Binding-site contacts:
Ligand atom O5 contacts residue ASN1381 of chain 1.A at 2.3 Å (h-bond).
Ligand atom C3 contacts residue ASN1381 of chain 1.A at 3.9 Å.
Ligand atom C1 contacts residue ASN1381 of chain 1.A at 1.4 Å.
Ligand atom C5 contacts residue THR1383 of chain 1.A at 4.3 Å.
Ligand atom C5 contacts residue ASN1381 of chain 1.A at 3.6 Å.
Ligand atom C1 contacts residue PHE1283 of chain 1.A at 4.0 Å (hydrophobic).
Ligand atom N2 contacts residue ASN1381 of chain 1.A at 3.0 Å (h-bond).
Ligand atom O5 contacts residue THR1383 of chain 1.A at 4.2 Å.
Ligand atom C1 contacts residue THR1383 of chain 1.A at 4.0 Å.
Ligand atom C2 contacts residue PHE1283 of chain 1.A at 4.1 Å (hydrophobic).
Ligand atom C7 contacts residue ASN1381 of chain 1.A at 4.2 Å.
Ligand atom C6 contacts residue ASN1381 of chain 1.A at 4.3 Å.
Ligand atom C8 contacts residue PHE1318 of chain 1.A at 3.5 Å (hydrophobic).
Ligand atom N2 contacts residue PHE1283 of chain 1.A at 3.3 Å.
Ligand atom C7 contacts residue PHE1283 of chain 1.A at 4.1 Å (hydrophobic).
Ligand atom C8 contacts residue PHE1283 of chain 1.A at 3.6 Å (hydrophobic).
Ligand atom C4 contacts residue ASN1381 of chain 1.A at 4.3 Å.
Ligand atom C7 contacts residue PHE1318 of chain 1.A at 4.1 Å (hydrophobic).
Ligand atom N2 contacts residue PHE1318 of chain 1.A at 4.4 Å.
Ligand atom C2 contacts residue ASN1381 of chain 1.A at 2.5 Å.
Ligand atom C8 contacts residue ARG1317 of chain 1.A at 4.4 Å.

Sequence of chain 1.A:
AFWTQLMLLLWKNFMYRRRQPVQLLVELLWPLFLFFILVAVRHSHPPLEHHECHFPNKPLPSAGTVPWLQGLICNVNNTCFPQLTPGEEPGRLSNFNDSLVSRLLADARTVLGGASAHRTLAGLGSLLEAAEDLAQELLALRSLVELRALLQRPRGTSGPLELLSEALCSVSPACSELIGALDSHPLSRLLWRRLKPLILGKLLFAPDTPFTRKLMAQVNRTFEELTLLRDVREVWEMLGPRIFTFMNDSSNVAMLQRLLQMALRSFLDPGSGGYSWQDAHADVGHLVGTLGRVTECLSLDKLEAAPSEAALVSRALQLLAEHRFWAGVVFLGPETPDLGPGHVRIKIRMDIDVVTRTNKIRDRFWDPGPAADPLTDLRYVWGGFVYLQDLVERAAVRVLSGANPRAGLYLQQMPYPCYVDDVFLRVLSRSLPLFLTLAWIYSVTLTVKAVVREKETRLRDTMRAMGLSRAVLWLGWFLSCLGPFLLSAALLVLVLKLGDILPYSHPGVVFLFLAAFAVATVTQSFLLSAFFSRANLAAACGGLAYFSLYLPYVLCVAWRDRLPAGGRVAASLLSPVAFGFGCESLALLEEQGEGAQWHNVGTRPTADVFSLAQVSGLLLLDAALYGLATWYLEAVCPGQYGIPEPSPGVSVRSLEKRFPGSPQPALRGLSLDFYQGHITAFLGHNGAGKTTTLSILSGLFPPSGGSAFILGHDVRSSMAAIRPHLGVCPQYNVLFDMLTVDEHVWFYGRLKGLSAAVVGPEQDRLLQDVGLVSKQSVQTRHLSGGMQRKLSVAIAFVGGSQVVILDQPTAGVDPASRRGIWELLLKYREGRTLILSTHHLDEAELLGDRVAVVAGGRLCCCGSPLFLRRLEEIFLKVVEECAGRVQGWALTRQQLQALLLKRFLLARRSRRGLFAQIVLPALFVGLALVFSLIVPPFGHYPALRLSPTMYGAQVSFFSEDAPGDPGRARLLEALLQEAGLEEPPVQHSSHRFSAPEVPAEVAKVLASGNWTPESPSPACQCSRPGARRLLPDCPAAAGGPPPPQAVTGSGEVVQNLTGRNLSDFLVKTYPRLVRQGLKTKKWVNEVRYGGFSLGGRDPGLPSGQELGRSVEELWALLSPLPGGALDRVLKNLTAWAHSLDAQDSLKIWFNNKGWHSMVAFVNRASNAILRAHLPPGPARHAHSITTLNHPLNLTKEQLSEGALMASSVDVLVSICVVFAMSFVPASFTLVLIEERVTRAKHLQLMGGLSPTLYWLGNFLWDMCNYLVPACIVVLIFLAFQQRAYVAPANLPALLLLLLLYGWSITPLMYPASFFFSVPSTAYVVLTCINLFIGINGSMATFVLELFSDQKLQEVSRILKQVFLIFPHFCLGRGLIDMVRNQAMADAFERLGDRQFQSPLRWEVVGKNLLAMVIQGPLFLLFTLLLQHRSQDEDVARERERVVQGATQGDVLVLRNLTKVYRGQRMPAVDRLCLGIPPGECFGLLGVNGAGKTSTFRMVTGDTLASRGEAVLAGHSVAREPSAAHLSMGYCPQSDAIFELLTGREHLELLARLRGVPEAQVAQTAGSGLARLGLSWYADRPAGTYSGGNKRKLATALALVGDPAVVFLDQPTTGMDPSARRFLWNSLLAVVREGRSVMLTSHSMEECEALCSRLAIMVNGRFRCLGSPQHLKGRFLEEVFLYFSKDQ

The protein below binds the small molecule below.
Small molecule (SMILES): CC(=O)N[C@H]1[C@H](O[C@H]2[C@H](O)[C@@H](NC(C)=O)CO[C@@H]2CO)O[C@H](CO)[C@@H](O)[C@@H]1O